Sequence of chain 55.Q:
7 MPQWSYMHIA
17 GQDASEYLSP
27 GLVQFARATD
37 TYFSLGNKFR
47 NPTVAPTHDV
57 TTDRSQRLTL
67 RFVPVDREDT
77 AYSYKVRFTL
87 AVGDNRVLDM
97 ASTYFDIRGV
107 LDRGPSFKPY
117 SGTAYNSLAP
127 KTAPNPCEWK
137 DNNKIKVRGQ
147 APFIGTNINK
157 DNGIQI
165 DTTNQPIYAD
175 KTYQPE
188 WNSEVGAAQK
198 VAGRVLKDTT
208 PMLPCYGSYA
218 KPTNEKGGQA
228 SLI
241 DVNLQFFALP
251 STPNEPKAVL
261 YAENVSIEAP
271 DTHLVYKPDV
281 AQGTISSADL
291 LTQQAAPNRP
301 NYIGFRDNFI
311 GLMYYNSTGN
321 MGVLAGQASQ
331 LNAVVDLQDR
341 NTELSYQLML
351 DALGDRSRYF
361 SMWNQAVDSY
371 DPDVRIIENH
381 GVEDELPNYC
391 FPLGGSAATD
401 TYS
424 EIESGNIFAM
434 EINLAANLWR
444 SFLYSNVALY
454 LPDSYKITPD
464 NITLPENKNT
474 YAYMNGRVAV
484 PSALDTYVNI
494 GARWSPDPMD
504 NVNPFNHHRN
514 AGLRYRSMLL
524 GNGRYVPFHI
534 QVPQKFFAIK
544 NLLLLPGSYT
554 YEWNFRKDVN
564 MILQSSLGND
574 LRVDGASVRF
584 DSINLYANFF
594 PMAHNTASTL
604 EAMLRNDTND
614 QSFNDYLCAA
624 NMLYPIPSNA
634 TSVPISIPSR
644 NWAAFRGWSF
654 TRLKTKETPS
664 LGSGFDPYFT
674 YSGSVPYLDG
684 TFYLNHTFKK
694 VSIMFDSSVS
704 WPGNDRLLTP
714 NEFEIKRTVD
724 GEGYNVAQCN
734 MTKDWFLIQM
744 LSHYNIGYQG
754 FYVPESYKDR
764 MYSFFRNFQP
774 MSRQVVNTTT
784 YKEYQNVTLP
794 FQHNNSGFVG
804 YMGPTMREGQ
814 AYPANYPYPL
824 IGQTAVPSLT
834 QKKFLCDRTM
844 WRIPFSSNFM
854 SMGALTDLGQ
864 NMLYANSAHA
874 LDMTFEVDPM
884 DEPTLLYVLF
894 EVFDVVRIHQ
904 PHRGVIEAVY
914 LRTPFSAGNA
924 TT

Sequence of chain 55.R:
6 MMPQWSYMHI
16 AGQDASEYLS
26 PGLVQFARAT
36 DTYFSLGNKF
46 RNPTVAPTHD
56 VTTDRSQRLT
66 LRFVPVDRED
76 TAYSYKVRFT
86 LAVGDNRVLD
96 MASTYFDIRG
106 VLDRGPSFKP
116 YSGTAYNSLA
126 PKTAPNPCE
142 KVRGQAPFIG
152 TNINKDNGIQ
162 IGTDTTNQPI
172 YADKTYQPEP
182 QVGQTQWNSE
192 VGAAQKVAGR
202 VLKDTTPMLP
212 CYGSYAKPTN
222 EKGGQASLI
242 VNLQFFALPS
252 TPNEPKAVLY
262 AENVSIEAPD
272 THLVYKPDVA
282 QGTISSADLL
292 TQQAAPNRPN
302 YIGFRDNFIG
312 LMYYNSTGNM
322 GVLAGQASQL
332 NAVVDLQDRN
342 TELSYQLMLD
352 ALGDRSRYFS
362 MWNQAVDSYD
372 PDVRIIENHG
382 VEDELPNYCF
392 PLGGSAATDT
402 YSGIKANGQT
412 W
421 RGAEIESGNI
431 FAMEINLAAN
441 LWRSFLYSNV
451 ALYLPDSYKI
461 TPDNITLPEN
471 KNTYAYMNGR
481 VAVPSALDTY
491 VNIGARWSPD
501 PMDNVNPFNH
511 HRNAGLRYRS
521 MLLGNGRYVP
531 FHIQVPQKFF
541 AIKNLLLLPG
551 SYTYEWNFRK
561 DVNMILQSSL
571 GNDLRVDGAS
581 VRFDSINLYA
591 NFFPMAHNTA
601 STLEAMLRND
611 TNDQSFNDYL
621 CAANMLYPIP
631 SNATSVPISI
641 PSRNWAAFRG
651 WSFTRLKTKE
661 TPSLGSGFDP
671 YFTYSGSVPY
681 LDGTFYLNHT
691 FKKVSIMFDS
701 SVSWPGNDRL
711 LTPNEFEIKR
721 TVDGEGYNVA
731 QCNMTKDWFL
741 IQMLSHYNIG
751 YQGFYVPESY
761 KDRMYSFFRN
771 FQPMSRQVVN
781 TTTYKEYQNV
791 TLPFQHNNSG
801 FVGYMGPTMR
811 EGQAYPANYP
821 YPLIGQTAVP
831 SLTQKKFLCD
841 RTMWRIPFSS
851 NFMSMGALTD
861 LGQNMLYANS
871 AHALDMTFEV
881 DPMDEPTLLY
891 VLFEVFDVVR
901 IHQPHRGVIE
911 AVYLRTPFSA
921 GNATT

Binding-site contacts:
Ligand atom CE1 contacts residue LEU348 of chain 55.R at 3.5 Å (hydrophobic).
Ligand atom CG contacts residue ASN617 of chain 55.R at 3.7 Å.
Ligand atom O contacts residue TYR619 of chain 55.R at 2.7 Å.
Ligand atom C contacts residue ARG845 of chain 55.R at 4.1 Å.
Ligand atom N contacts residue CYS621 of chain 55.R at 3.0 Å (h-bond).
Ligand atom CG contacts residue GLU894 of chain 55.R at 3.2 Å.
Ligand atom CB contacts residue PHE896 of chain 55.R at 4.0 Å (hydrophobic).
Ligand atom CD contacts residue ASN617 of chain 55.R at 3.1 Å.
Ligand atom CB contacts residue ARG649 of chain 55.R at 4.2 Å.
Ligand atom CB contacts residue GLU894 of chain 55.R at 3.4 Å.
Ligand atom ND1 contacts residue LEU348 of chain 55.R at 3.6 Å.
Ligand atom N contacts residue TYR619 of chain 55.R at 3.5 Å (h-bond).
Ligand atom O contacts residue ALA857 of chain 55.R at 3.7 Å.
Ligand atom N contacts residue TYR619 of chain 55.R at 3.6 Å.
Ligand atom CD contacts residue ARG46 of chain 55.Q at 3.3 Å.
Ligand atom CG contacts residue CYS621 of chain 55.R at 3.9 Å (hydrophobic).
Ligand atom NE2 contacts residue ARG845 of chain 55.R at 4.0 Å.
Ligand atom CD contacts residue CYS621 of chain 55.R at 3.5 Å (hydrophobic).
Ligand atom CA contacts residue ASN617 of chain 55.R at 4.1 Å.
Ligand atom CB contacts residue TYR619 of chain 55.R at 4.0 Å (hydrophobic).
Ligand atom CE1 contacts residue GLU894 of chain 55.R at 4.1 Å.
Ligand atom N contacts residue ASP618 of chain 55.R at 3.4 Å (salt-bridge).
Ligand atom CD2 contacts residue ARG845 of chain 55.R at 4.0 Å.
Ligand atom C contacts residue ARG649 of chain 55.R at 3.9 Å.
Ligand atom C contacts residue TYR619 of chain 55.R at 3.2 Å (hydrophobic).
Ligand atom CB contacts residue ARG649 of chain 55.R at 4.0 Å.
Ligand atom O contacts residue ARG649 of chain 55.R at 3.3 Å (salt-bridge).
Ligand atom CB contacts residue LEU620 of chain 55.R at 3.8 Å (hydrophobic).
Ligand atom CB contacts residue CYS621 of chain 55.R at 3.5 Å (hydrophobic).
Ligand atom CB contacts residue TYR619 of chain 55.R at 3.7 Å (hydrophobic).
Ligand atom CB contacts residue ALA857 of chain 55.R at 4.2 Å (hydrophobic).
Ligand atom NE2 contacts residue GLU894 of chain 55.R at 4.2 Å.
Ligand atom CD2 contacts residue GLU894 of chain 55.R at 3.7 Å.
Ligand atom CA contacts residue CYS621 of chain 55.R at 3.2 Å (hydrophobic).
Ligand atom CG contacts residue ARG46 of chain 55.Q at 3.1 Å.
Ligand atom CA contacts residue TYR619 of chain 55.R at 4.2 Å (hydrophobic).
Ligand atom CA contacts residue TYR619 of chain 55.R at 4.1 Å (hydrophobic).
Ligand atom N contacts residue ASN617 of chain 55.R at 2.9 Å (h-bond).
Ligand atom ND1 contacts residue GLU894 of chain 55.R at 3.5 Å (salt-bridge).
Ligand atom N contacts residue ARG649 of chain 55.R at 4.2 Å.

The small molecule below binds the protein below.
Small molecule (SMILES): NC(N)=NCCC[C@H](NC(=O)[C@@H]1CCCN1)C(=O)N[C@H](C=O)CC1=NC=NC1